This small molecule binds to this protein.
Small molecule (SMILES): Cc1cc(CCCOc2c(C)cc(-c3noc(C(F)(F)F)n3)cc2C)on1

Binding-site contacts:
Ligand atom F1 contacts residue MET182 of chain 18.A at 3.2 Å.
Ligand atom C5B contacts residue ILE119 of chain 18.A at 3.9 Å (hydrophobic).
Ligand atom C3A contacts residue LEU220 of chain 18.A at 4.0 Å (hydrophobic).
Ligand atom F3 contacts residue VAL24 of chain 18.C at 3.3 Å.
Ligand atom CM6 contacts residue TRP93 of chain 18.A at 3.7 Å (hydrophobic).
Ligand atom C4 contacts residue ILE217 of chain 18.A at 4.0 Å (hydrophobic).
Ligand atom CM6 contacts residue ILE95 of chain 18.A at 3.9 Å (hydrophobic).
Ligand atom F2 contacts residue ALA169 of chain 18.A at 3.6 Å.
Ligand atom O1 contacts residue THR97 of chain 18.A at 3.8 Å.
Ligand atom F2 contacts residue PHE147 of chain 18.A at 3.8 Å.
Ligand atom N1A contacts residue LEU220 of chain 18.A at 3.3 Å.
Ligand atom N3A contacts residue PHE147 of chain 18.A at 3.9 Å.
Ligand atom C2A contacts residue LEU220 of chain 18.A at 3.8 Å (hydrophobic).
Ligand atom O1 contacts residue PHE115 of chain 18.A at 3.4 Å.
Ligand atom N3A contacts residue ILE184 of chain 18.A at 3.9 Å.
Ligand atom C1C contacts residue TYR193 of chain 18.A at 3.9 Å (hydrophobic).
Ligand atom CM2 contacts residue ILE217 of chain 18.A at 3.4 Å (hydrophobic).
Ligand atom CM2 contacts residue PHE147 of chain 18.A at 3.8 Å (hydrophobic).
Ligand atom CM2 contacts residue ILE184 of chain 18.A at 3.8 Å (hydrophobic).
Ligand atom C2B contacts residue ILE95 of chain 18.A at 3.8 Å (hydrophobic).
Ligand atom F2 contacts residue ALA145 of chain 18.A at 2.8 Å.
Ligand atom N1A contacts residue ILE119 of chain 18.A at 3.8 Å.
Ligand atom F3 contacts residue ALA169 of chain 18.A at 3.7 Å.
Ligand atom F3 contacts residue PHE147 of chain 18.A at 3.5 Å.
Ligand atom C5 contacts residue TYR193 of chain 18.A at 4.0 Å (hydrophobic).
Ligand atom F1 contacts residue VAL171 of chain 18.A at 3.8 Å.
Ligand atom N2 contacts residue PHE115 of chain 18.A at 3.7 Å.
Ligand atom F2 contacts residue VAL171 of chain 18.A at 3.9 Å.
Ligand atom C3B contacts residue ILE184 of chain 18.A at 3.5 Å (hydrophobic).
Ligand atom CM2 contacts residue ILE95 of chain 18.A at 4.0 Å (hydrophobic).
Ligand atom C6B contacts residue ILE95 of chain 18.A at 4.0 Å (hydrophobic).
Ligand atom C1B contacts residue ILE95 of chain 18.A at 3.6 Å (hydrophobic).
Ligand atom CM6 contacts residue ILE119 of chain 18.A at 4.0 Å (hydrophobic).
Ligand atom N2 contacts residue THR97 of chain 18.A at 3.8 Å.
Ligand atom C6B contacts residue ILE119 of chain 18.A at 3.8 Å (hydrophobic).
Ligand atom O1B contacts residue ILE119 of chain 18.A at 3.9 Å.
Ligand atom O1A contacts residue LEU220 of chain 18.A at 3.4 Å.
Ligand atom C2B contacts residue ILE184 of chain 18.A at 3.8 Å (hydrophobic).
Ligand atom C4 contacts residue TYR193 of chain 18.A at 3.9 Å (hydrophobic).
Ligand atom O1A contacts residue ILE121 of chain 18.A at 3.8 Å.

Sequence of chain 18.A:
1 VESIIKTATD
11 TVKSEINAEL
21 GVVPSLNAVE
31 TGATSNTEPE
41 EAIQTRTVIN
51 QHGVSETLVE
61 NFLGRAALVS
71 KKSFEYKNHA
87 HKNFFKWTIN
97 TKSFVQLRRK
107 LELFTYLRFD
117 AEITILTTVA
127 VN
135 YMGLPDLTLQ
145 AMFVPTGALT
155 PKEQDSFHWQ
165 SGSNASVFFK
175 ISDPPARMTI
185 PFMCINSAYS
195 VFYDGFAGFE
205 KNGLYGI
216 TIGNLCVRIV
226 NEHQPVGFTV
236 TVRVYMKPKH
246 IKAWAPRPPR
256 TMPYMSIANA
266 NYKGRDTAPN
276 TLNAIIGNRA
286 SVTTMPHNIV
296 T

Sequence of chain 19.C:
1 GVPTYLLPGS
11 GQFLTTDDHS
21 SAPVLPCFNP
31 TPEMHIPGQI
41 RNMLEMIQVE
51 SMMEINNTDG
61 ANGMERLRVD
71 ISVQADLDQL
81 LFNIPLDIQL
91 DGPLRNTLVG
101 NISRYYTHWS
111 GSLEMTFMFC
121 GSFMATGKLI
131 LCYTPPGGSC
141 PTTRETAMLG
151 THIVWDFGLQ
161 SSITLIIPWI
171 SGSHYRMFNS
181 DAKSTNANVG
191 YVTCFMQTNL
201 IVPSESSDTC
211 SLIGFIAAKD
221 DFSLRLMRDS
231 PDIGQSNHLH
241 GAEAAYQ

Sequence of chain 18.C:
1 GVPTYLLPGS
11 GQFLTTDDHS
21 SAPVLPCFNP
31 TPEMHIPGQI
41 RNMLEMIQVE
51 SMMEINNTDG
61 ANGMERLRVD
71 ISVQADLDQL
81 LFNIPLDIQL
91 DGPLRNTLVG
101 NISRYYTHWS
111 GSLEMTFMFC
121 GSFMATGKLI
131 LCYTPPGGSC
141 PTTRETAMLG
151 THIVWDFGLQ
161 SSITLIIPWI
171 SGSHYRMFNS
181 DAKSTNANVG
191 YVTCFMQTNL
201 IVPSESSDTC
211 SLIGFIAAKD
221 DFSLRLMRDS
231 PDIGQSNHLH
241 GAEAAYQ